A protein and the small-molecule ligand that binds it are described below.
Small molecule (SMILES): Cc1cc(CCCOc2c(C)cc(-c3noc(C(F)(F)F)n3)cc2C)on1

Sequence of chain 56.A:
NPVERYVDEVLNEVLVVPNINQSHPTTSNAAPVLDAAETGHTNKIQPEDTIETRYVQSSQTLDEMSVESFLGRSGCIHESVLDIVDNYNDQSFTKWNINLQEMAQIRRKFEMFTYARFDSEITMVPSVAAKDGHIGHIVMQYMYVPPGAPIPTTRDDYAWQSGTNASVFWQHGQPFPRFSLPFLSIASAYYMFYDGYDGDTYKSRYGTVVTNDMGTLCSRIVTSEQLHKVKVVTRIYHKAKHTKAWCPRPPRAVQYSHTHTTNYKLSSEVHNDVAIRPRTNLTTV

Binding-site contacts:
Ligand atom N1A contacts residue MET124 of chain 56.A at 3.5 Å.
Ligand atom F3 contacts residue VAL168 of chain 56.A at 3.0 Å.
Ligand atom O1A contacts residue LEU217 of chain 56.A at 3.0 Å.
Ligand atom C6B contacts residue LEU181 of chain 56.A at 3.3 Å (hydrophobic).
Ligand atom C5B contacts residue LEU181 of chain 56.A at 3.5 Å (hydrophobic).
Ligand atom F2 contacts residue TYR144 of chain 56.A at 3.0 Å.
Ligand atom O1A contacts residue PHE179 of chain 56.A at 3.3 Å.
Ligand atom C3A contacts residue PHE179 of chain 56.A at 3.1 Å (hydrophobic).
Ligand atom C4 contacts residue TYR190 of chain 56.A at 3.6 Å (hydrophobic).
Ligand atom N1A contacts residue PHE179 of chain 56.A at 3.6 Å.
Ligand atom N1A contacts residue LEU217 of chain 56.A at 3.3 Å.
Ligand atom CM6 contacts residue LEU184 of chain 56.A at 3.4 Å (hydrophobic).
Ligand atom F1 contacts residue PHE179 of chain 56.A at 3.8 Å.
Ligand atom C5B contacts residue ILE98 of chain 56.A at 3.5 Å (hydrophobic).
Ligand atom F2 contacts residue MET143 of chain 56.A at 3.3 Å.
Ligand atom CM6 contacts residue LEU181 of chain 56.A at 3.5 Å (hydrophobic).
Ligand atom O1 contacts residue MET214 of chain 56.A at 3.5 Å (h-bond).
Ligand atom CM2 contacts residue ILE122 of chain 56.A at 3.8 Å (hydrophobic).
Ligand atom C3A contacts residue LEU217 of chain 56.A at 3.6 Å (hydrophobic).
Ligand atom F1 contacts residue TYR144 of chain 56.A at 3.3 Å.
Ligand atom F3 contacts residue PHE179 of chain 56.A at 3.0 Å.
Ligand atom N2 contacts residue MET214 of chain 56.A at 3.8 Å.
Ligand atom C1B contacts residue ILE98 of chain 56.A at 3.4 Å (hydrophobic).
Ligand atom C4 contacts residue LEU100 of chain 56.A at 3.7 Å (hydrophobic).
Ligand atom F1 contacts residue ALA166 of chain 56.A at 3.6 Å.
Ligand atom F2 contacts residue ALA166 of chain 56.A at 3.5 Å.
Ligand atom F3 contacts residue TYR142 of chain 56.A at 3.8 Å.
Ligand atom N3A contacts residue TYR144 of chain 56.A at 3.5 Å.
Ligand atom O1A contacts residue MET124 of chain 56.A at 3.2 Å.
Ligand atom CM4 contacts residue PHE179 of chain 56.A at 3.5 Å (hydrophobic).
Ligand atom CM4 contacts residue TYR144 of chain 56.A at 3.8 Å (hydrophobic).
Ligand atom C2B contacts residue ILE98 of chain 56.A at 3.7 Å (hydrophobic).
Ligand atom C2A contacts residue PHE179 of chain 56.A at 3.6 Å (hydrophobic).
Ligand atom N3A contacts residue PHE179 of chain 56.A at 3.4 Å.
Ligand atom CM2 contacts residue ILE77 of chain 56.A at 3.1 Å (hydrophobic).
Ligand atom O1B contacts residue ILE98 of chain 56.A at 3.3 Å.
Ligand atom C6B contacts residue ILE98 of chain 56.A at 3.7 Å (hydrophobic).
Ligand atom F2 contacts residue TYR142 of chain 56.A at 2.8 Å.
Ligand atom C4B contacts residue ILE98 of chain 56.A at 3.8 Å (hydrophobic).
Ligand atom CM3 contacts residue ASN212 of chain 56.A at 3.4 Å.